Binding-site contacts:
Ligand atom O10 contacts residue ARG71 of chain 1.A at 2.4 Å (salt-bridge).
Ligand atom O12 contacts residue VAL139 of chain 1.A at 3.5 Å.
Ligand atom O6 contacts residue LEU68 of chain 1.A at 3.7 Å.
Ligand atom O7 contacts residue ARG88 of chain 1.A at 2.7 Å (salt-bridge).
Ligand atom C13 contacts residue TRP67 of chain 1.A at 2.9 Å (hydrophobic).
Ligand atom C7 contacts residue TYR64 of chain 1.A at 3.6 Å (hydrophobic).
Ligand atom N1 contacts residue ARG88 of chain 1.A at 3.1 Å (salt-bridge).
Ligand atom C1 contacts residue TYR46 of chain 1.A at 3.2 Å (hydrophobic).
Ligand atom O15 contacts residue TYR49 of chain 1.A at 2.3 Å (h-bond).
Ligand atom C18 contacts residue VAL139 of chain 1.A at 3.3 Å (hydrophobic).
Ligand atom C16 contacts residue VAL139 of chain 1.A at 3.6 Å (hydrophobic).
Ligand atom O6 contacts residue ARG71 of chain 1.A at 3.1 Å (salt-bridge).
Ligand atom C5 contacts residue ARG88 of chain 1.A at 3.2 Å.
Ligand atom O10 contacts residue LEU68 of chain 1.A at 3.2 Å.
Ligand atom O15 contacts residue VAL139 of chain 1.A at 2.6 Å.
Ligand atom O9 contacts residue LEU68 of chain 1.A at 3.3 Å.
Ligand atom O14 contacts residue GLN143 of chain 1.A at 3.3 Å (h-bond).
Ligand atom O5 contacts residue TYR46 of chain 1.A at 3.0 Å (h-bond).
Ligand atom C15 contacts residue ARG71 of chain 1.A at 3.1 Å.
Ligand atom O15 contacts residue GLN143 of chain 1.A at 2.7 Å (h-bond).
Ligand atom O13 contacts residue ARG71 of chain 1.A at 3.4 Å (salt-bridge).
Ligand atom O9 contacts residue TYR46 of chain 1.A at 3.0 Å (h-bond).
Ligand atom N3 contacts residue TYR64 of chain 1.A at 2.6 Å.
Ligand atom C18 contacts residue TYR49 of chain 1.A at 2.6 Å (hydrophobic).
Ligand atom C18 contacts residue THR53 of chain 1.A at 3.6 Å.
Ligand atom C7 contacts residue LEU50 of chain 1.A at 3.7 Å (hydrophobic).
Ligand atom C14 contacts residue TRP67 of chain 1.A at 3.0 Å (hydrophobic).
Ligand atom C3 contacts residue ARG88 of chain 1.A at 3.1 Å.
Ligand atom C4 contacts residue ARG88 of chain 1.A at 3.2 Å.
Ligand atom C10 contacts residue LEU68 of chain 1.A at 3.4 Å (hydrophobic).
Ligand atom C17 contacts residue TYR49 of chain 1.A at 3.6 Å (hydrophobic).
Ligand atom N4 contacts residue ARG71 of chain 1.A at 2.9 Å (salt-bridge).
Ligand atom N3 contacts residue LEU50 of chain 1.A at 3.4 Å.
Ligand atom O13 contacts residue TRP67 of chain 1.A at 2.3 Å (h-bond).
Ligand atom C9 contacts residue LEU68 of chain 1.A at 3.0 Å (hydrophobic).
Ligand atom O7 contacts residue ARG71 of chain 1.A at 3.7 Å.
Ligand atom O8 contacts residue ARG88 of chain 1.A at 2.7 Å (salt-bridge).
Ligand atom O11 contacts residue TRP67 of chain 1.A at 3.0 Å (h-bond).
Ligand atom C12 contacts residue LEU50 of chain 1.A at 3.2 Å (hydrophobic).
Ligand atom C6 contacts residue ARG88 of chain 1.A at 3.7 Å.

A protein and the small-molecule ligand that binds it are described below.
Small molecule (SMILES): NC[C@H]1O[C@H](O[C@H]2[C@H](O)[C@@H](O[C@H]3O[C@H](CO)[C@@H](O)[C@H](N)[C@H]3O)[C@H](N)C[C@@H]2N)[C@H](O)[C@@H](O)[C@@H]1O

Sequence of chain 1.A:
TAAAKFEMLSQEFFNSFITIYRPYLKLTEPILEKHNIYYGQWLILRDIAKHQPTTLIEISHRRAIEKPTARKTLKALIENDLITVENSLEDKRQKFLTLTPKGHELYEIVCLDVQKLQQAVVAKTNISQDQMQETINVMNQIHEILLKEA